Sequence of chain 1.C:
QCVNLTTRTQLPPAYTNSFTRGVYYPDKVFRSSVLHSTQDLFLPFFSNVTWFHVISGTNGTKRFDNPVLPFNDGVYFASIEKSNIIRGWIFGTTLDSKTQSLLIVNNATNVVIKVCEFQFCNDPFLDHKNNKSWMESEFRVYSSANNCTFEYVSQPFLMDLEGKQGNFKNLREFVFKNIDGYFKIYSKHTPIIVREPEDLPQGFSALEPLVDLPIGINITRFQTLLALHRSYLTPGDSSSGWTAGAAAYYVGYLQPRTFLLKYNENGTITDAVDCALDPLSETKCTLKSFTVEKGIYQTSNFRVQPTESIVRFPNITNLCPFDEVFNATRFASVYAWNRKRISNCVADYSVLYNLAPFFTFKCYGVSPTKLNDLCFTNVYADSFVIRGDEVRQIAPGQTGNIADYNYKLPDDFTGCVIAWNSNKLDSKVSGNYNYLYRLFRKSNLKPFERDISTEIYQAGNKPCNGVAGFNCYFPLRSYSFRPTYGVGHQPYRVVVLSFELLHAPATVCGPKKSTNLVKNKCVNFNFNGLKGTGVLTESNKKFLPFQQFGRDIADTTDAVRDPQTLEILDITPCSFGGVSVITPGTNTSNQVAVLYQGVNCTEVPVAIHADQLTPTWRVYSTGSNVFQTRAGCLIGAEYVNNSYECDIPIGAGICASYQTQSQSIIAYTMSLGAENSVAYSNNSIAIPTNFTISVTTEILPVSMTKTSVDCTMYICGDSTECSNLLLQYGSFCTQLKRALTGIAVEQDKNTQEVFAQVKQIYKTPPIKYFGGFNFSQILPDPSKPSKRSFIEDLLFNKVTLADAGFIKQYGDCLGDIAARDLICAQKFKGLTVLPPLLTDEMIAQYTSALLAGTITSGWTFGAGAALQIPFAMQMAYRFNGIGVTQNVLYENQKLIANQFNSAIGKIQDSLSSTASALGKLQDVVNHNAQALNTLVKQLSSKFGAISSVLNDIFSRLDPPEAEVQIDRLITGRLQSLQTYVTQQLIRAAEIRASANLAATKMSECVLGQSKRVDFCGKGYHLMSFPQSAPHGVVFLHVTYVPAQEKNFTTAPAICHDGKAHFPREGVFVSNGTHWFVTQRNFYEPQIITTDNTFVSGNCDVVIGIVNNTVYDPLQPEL

Binding-site contacts:
Ligand atom C5 contacts residue PHE1087 of chain 1.C at 4.1 Å (hydrophobic).
Ligand atom C3 contacts residue HIS1085 of chain 1.C at 4.3 Å.
Ligand atom C8 contacts residue HIS1085 of chain 1.C at 4.2 Å.
Ligand atom O7 contacts residue HIS1085 of chain 1.C at 4.3 Å.
Ligand atom O5 contacts residue ASN1082 of chain 1.C at 2.4 Å (h-bond).
Ligand atom C1 contacts residue ASN1082 of chain 1.C at 1.4 Å.
Ligand atom C3 contacts residue ASN1082 of chain 1.C at 3.8 Å.
Ligand atom C4 contacts residue ASN1082 of chain 1.C at 4.2 Å.
Ligand atom C5 contacts residue ASN1082 of chain 1.C at 3.7 Å.
Ligand atom C5 contacts residue HIS1085 of chain 1.C at 4.3 Å.
Ligand atom C7 contacts residue ASN1082 of chain 1.C at 3.7 Å.
Ligand atom C1 contacts residue THR1084 of chain 1.C at 3.7 Å.
Ligand atom C2 contacts residue THR1084 of chain 1.C at 3.7 Å.
Ligand atom C8 contacts residue THR1084 of chain 1.C at 4.1 Å.
Ligand atom C2 contacts residue ASN1082 of chain 1.C at 2.5 Å.
Ligand atom C3 contacts residue THR1084 of chain 1.C at 3.5 Å.
Ligand atom C4 contacts residue HIS1085 of chain 1.C at 4.5 Å.
Ligand atom C6 contacts residue PHE1087 of chain 1.C at 3.5 Å (hydrophobic).
Ligand atom N2 contacts residue THR1084 of chain 1.C at 3.4 Å (h-bond).
Ligand atom O5 contacts residue PHE1087 of chain 1.C at 4.1 Å.
Ligand atom N2 contacts residue ASN1082 of chain 1.C at 2.9 Å (h-bond).
Ligand atom O3 contacts residue THR1084 of chain 1.C at 4.4 Å.
Ligand atom O7 contacts residue ASN1082 of chain 1.C at 4.0 Å.
Ligand atom C7 contacts residue HIS1085 of chain 1.C at 4.3 Å.
Ligand atom O4 contacts residue HIS1085 of chain 1.C at 4.2 Å.

A protein and the small-molecule ligand that binds it are described below.
Small molecule (SMILES): CC(=O)N[C@H]1[C@H](O[C@H]2[C@H](O)[C@@H](NC(C)=O)CO[C@@H]2CO)O[C@H](CO)[C@@H](O)[C@@H]1O